Binding-site contacts:
Ligand atom O6 contacts residue ALA159 of chain 1.A at 2.9 Å (h-bond).
Ligand atom O6 contacts residue ASP131 of chain 1.A at 3.4 Å (salt-bridge).
Ligand atom O1A contacts residue SER25 of chain 1.A at 3.6 Å (h-bond).
Ligand atom O6 contacts residue SER158 of chain 1.A at 3.3 Å (h-bond).
Ligand atom O3G contacts residue LYS24 of chain 1.A at 2.6 Å (salt-bridge).
Ligand atom O1B contacts residue VAL22 of chain 1.A at 3.4 Å (h-bond).
Ligand atom O5' contacts residue SER26 of chain 1.A at 3.6 Å.
Ligand atom O2B contacts residue SER25 of chain 1.A at 2.9 Å (h-bond).
Ligand atom O2B contacts residue MG1 of chain 1.B at 2.1 Å.
Ligand atom O6 contacts residue LYS160 of chain 1.A at 3.3 Å (salt-bridge).
Ligand atom N3B contacts residue GLY21 of chain 1.A at 3.1 Å (h-bond).
Ligand atom N2 contacts residue ASP131 of chain 1.A at 2.9 Å (salt-bridge).
Ligand atom O1G contacts residue HIS42 of chain 1.A at 2.7 Å (h-bond).
Ligand atom N3B contacts residue MG1 of chain 1.B at 3.4 Å.
Ligand atom O6 contacts residue LYS129 of chain 1.A at 3.6 Å.
Ligand atom O2' contacts residue ASP37 of chain 1.A at 2.8 Å (salt-bridge).
Ligand atom PG contacts residue MG1 of chain 1.B at 3.1 Å.
Ligand atom O2B contacts residue LYS24 of chain 1.A at 3.6 Å (salt-bridge).
Ligand atom O3A contacts residue GLY23 of chain 1.A at 3.2 Å (h-bond).
Ligand atom O2A contacts residue LEU40 of chain 1.A at 3.5 Å.
Ligand atom O3' contacts residue SER38 of chain 1.A at 3.0 Å (h-bond).
Ligand atom N1 contacts residue ASP131 of chain 1.A at 2.9 Å (salt-bridge).
Ligand atom O3G contacts residue GLY69 of chain 1.A at 2.8 Å (h-bond).
Ligand atom C8 contacts residue SER26 of chain 1.A at 3.2 Å.
Ligand atom O2G contacts residue THR43 of chain 1.A at 2.7 Å (h-bond).
Ligand atom O1A contacts residue GLY23 of chain 1.A at 3.3 Å.
Ligand atom O2' contacts residue SER38 of chain 1.A at 3.3 Å.
Ligand atom O1G contacts residue GLY20 of chain 1.A at 3.6 Å.
Ligand atom N1 contacts residue LYS160 of chain 1.A at 3.6 Å.
Ligand atom O1B contacts residue LYS24 of chain 1.A at 2.9 Å (salt-bridge).
Ligand atom PB contacts residue LYS24 of chain 1.A at 3.6 Å.
Ligand atom C5' contacts residue GLY21 of chain 1.A at 3.6 Å.
Ligand atom O1B contacts residue GLY23 of chain 1.A at 3.0 Å (h-bond).
Ligand atom PB contacts residue MG1 of chain 1.B at 3.2 Å.
Ligand atom O4' contacts residue LYS129 of chain 1.A at 3.0 Å (salt-bridge).
Ligand atom N7 contacts residue ASN128 of chain 1.A at 3.2 Å (h-bond).
Ligand atom O1A contacts residue SER26 of chain 1.A at 2.7 Å (h-bond).
Ligand atom O2G contacts residue MG1 of chain 1.B at 2.0 Å.
Ligand atom O2' contacts residue PHE36 of chain 1.A at 3.3 Å.
Ligand atom O6 contacts residue ASN128 of chain 1.A at 3.5 Å (h-bond).

A small-molecule ligand and the protein it binds are described below.
Small molecule (SMILES): Nc1nc2c(ncn2[C@@H]2O[C@H](CO[P](=O)(O)O[P](=O)(O)NP(=O)(O)O)[C@@H](O)[C@H]2O)c(=O)[nH]1

Sequence of chain 1.A:
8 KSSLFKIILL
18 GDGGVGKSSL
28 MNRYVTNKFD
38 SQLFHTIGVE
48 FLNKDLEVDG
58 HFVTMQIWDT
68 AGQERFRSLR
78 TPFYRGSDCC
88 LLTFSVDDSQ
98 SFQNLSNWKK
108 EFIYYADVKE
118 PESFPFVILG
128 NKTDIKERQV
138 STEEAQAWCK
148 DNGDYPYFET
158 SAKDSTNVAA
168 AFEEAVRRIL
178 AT